Binding-site contacts:
Ligand atom N3 contacts residue LEU525 of chain 1.J at 3.5 Å.
Ligand atom C2 contacts residue ASP477 of chain 1.J at 3.1 Å.
Ligand atom N1 contacts residue ILE655 of chain 1.J at 3.6 Å.
Ligand atom O3G contacts residue ARG765 of chain 1.K at 2.4 Å (salt-bridge).
Ligand atom O2G contacts residue MG1 of chain 1.ZA at 2.3 Å.
Ligand atom N7 contacts residue GLY683 of chain 1.J at 3.6 Å.
Ligand atom N6 contacts residue CYS521 of chain 1.J at 3.5 Å (h-bond).
Ligand atom S1G contacts residue ARG765 of chain 1.K at 3.6 Å.
Ligand atom O3A contacts residue GLY520 of chain 1.J at 3.5 Å.
Ligand atom PG contacts residue MG1 of chain 1.ZA at 3.5 Å.
Ligand atom O1A contacts residue GLY522 of chain 1.J at 3.1 Å.
Ligand atom O2B contacts residue LYS523 of chain 1.J at 3.6 Å.
Ligand atom N6 contacts residue GLY479 of chain 1.J at 3.5 Å (h-bond).
Ligand atom PG contacts residue ARG765 of chain 1.K at 3.5 Å.
Ligand atom O3B contacts residue GLY520 of chain 1.J at 2.9 Å (h-bond).
Ligand atom PA contacts residue MG1 of chain 1.ZA at 3.6 Å.
Ligand atom O2B contacts residue THR524 of chain 1.J at 2.8 Å (h-bond).
Ligand atom C8 contacts residue ALA684 of chain 1.J at 3.6 Å (hydrophobic).
Ligand atom O3G contacts residue ASN623 of chain 1.J at 3.4 Å (h-bond).
Ligand atom O1A contacts residue THR524 of chain 1.J at 2.8 Å (h-bond).
Ligand atom O2' contacts residue THR687 of chain 1.J at 3.3 Å (h-bond).
Ligand atom C8 contacts residue GLY683 of chain 1.J at 3.5 Å.
Ligand atom O1B contacts residue LYS523 of chain 1.J at 2.9 Å (salt-bridge).
Ligand atom C8 contacts residue GLY520 of chain 1.J at 3.5 Å.
Ligand atom N1 contacts residue ASP477 of chain 1.J at 3.5 Å (salt-bridge).
Ligand atom O2B contacts residue MG1 of chain 1.ZA at 3.0 Å.
Ligand atom O4' contacts residue ALA684 of chain 1.J at 3.5 Å.
Ligand atom O1A contacts residue LEU525 of chain 1.J at 3.0 Å (h-bond).
Ligand atom O1A contacts residue LYS523 of chain 1.J at 3.3 Å (salt-bridge).
Ligand atom O3A contacts residue GLY522 of chain 1.J at 3.4 Å (h-bond).
Ligand atom O2A contacts residue MG1 of chain 1.ZA at 2.3 Å.
Ligand atom O1B contacts residue CYS521 of chain 1.J at 3.4 Å (h-bond).
Ligand atom O2G contacts residue THR524 of chain 1.J at 3.5 Å (h-bond).
Ligand atom C4 contacts residue LEU525 of chain 1.J at 3.4 Å (hydrophobic).
Ligand atom N1 contacts residue GLY479 of chain 1.J at 3.2 Å (h-bond).
Ligand atom O2A contacts residue THR524 of chain 1.J at 2.9 Å (h-bond).
Ligand atom N7 contacts residue CYS521 of chain 1.J at 3.2 Å.
Ligand atom N7 contacts residue GLY522 of chain 1.J at 3.4 Å (h-bond).
Ligand atom O3A contacts residue CYS521 of chain 1.J at 3.6 Å (h-bond).
Ligand atom O1B contacts residue GLY522 of chain 1.J at 3.4 Å (h-bond).

Sequence of chain 1.K:
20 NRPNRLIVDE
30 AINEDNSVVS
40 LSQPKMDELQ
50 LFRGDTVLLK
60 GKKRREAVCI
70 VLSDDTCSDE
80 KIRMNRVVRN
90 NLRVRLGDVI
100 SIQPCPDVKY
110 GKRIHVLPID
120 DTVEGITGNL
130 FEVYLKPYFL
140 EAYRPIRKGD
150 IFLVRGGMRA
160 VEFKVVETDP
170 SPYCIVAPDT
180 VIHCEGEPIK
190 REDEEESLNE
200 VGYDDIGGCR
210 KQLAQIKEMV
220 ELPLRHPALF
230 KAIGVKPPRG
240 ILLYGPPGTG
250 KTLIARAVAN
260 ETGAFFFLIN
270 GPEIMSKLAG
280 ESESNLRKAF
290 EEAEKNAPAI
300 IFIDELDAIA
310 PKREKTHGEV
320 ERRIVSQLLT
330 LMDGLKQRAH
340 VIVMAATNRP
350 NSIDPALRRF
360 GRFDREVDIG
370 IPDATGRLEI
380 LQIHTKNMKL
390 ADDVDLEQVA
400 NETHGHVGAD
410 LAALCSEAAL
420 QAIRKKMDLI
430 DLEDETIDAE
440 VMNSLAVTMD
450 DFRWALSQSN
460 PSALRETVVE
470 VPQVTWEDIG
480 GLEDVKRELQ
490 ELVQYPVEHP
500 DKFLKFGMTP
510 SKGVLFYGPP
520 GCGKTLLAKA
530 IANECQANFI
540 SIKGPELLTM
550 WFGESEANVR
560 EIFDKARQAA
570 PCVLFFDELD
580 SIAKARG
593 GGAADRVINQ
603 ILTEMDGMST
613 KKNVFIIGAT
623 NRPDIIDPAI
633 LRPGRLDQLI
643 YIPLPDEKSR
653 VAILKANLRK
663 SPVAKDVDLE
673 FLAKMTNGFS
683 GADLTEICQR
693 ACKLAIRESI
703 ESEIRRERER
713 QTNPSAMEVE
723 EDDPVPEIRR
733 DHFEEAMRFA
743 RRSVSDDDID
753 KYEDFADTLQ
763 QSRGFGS

The small molecule below binds the protein below.
Small molecule (SMILES): Nc1ncnc2c1ncn2[C@@H]1O[C@H](COP(=O)(O)OP(=O)(O)OP(O)(O)=S)[C@@H](O)[C@H]1O

Sequence of chain 1.J:
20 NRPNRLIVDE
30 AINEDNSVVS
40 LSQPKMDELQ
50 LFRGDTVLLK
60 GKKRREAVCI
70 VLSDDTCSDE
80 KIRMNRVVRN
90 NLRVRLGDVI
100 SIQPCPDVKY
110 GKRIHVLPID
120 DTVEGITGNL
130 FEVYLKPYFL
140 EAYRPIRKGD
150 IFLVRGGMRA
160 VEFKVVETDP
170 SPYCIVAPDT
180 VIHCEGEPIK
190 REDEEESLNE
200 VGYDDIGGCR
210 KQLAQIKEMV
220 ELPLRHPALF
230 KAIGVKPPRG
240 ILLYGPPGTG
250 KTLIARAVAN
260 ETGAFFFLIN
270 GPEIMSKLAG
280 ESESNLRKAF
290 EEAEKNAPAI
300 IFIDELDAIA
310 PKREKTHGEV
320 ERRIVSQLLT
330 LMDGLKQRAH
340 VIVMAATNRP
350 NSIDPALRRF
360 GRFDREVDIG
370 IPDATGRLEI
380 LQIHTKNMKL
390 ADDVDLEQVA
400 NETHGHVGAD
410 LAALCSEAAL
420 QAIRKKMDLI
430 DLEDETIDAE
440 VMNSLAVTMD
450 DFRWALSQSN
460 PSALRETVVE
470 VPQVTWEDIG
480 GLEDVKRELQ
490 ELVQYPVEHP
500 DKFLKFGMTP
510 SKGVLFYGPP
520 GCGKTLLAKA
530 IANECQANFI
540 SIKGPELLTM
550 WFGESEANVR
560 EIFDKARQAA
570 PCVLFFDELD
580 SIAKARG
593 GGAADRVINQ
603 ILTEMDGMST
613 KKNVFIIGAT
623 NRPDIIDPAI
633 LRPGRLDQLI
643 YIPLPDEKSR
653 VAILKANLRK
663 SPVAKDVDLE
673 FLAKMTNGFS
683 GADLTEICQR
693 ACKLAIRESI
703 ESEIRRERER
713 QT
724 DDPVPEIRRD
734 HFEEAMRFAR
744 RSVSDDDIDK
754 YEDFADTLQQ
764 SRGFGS